Binding-site contacts:
Ligand atom N2 contacts residue ASN87 of chain 2.A at 2.9 Å (h-bond).
Ligand atom C5 contacts residue GLN235 of chain 2.A at 3.9 Å.
Ligand atom C7 contacts residue ASN87 of chain 2.A at 3.3 Å.
Ligand atom O6 contacts residue VAL310 of chain 2.A at 4.4 Å.
Ligand atom O5 contacts residue ASN236 of chain 2.A at 3.5 Å.
Ligand atom C8 contacts residue PHE85 of chain 2.A at 3.6 Å (hydrophobic).
Ligand atom C3 contacts residue ASN87 of chain 2.A at 3.8 Å.
Ligand atom C6 contacts residue GLN235 of chain 2.A at 3.5 Å.
Ligand atom C5 contacts residue ASN87 of chain 2.A at 3.7 Å.
Ligand atom C5 contacts residue ASN236 of chain 2.A at 3.5 Å.
Ligand atom C4 contacts residue ASN236 of chain 2.A at 4.0 Å.
Ligand atom C2 contacts residue ASN87 of chain 2.A at 2.5 Å.
Ligand atom C3 contacts residue ASN236 of chain 2.A at 3.8 Å.
Ligand atom C1 contacts residue ASN236 of chain 2.A at 3.3 Å.
Ligand atom N2 contacts residue ASN236 of chain 2.A at 3.1 Å (h-bond).
Ligand atom C1 contacts residue ASN87 of chain 2.A at 1.4 Å.
Ligand atom C4 contacts residue ASN87 of chain 2.A at 4.1 Å.
Ligand atom C8 contacts residue ASN87 of chain 2.A at 4.4 Å.
Ligand atom O7 contacts residue ASN87 of chain 2.A at 3.2 Å (h-bond).
Ligand atom C7 contacts residue ASN236 of chain 2.A at 4.0 Å.
Ligand atom C2 contacts residue ASN236 of chain 2.A at 3.7 Å.
Ligand atom O7 contacts residue GLU84 of chain 2.A at 3.9 Å.
Ligand atom C1 contacts residue GLN235 of chain 2.A at 4.5 Å.
Ligand atom C8 contacts residue GLU84 of chain 2.A at 3.4 Å.
Ligand atom C8 contacts residue ASN236 of chain 2.A at 3.9 Å.
Ligand atom O7 contacts residue PHE85 of chain 2.A at 4.2 Å.
Ligand atom O5 contacts residue GLN235 of chain 2.A at 3.4 Å (h-bond).
Ligand atom C7 contacts residue PHE85 of chain 2.A at 4.0 Å (hydrophobic).
Ligand atom O4 contacts residue ASN236 of chain 2.A at 3.9 Å.
Ligand atom C7 contacts residue GLU84 of chain 2.A at 4.0 Å.
Ligand atom O5 contacts residue ASN87 of chain 2.A at 2.4 Å (h-bond).

The protein below binds the small molecule below.
Small molecule (SMILES): CC(=O)N[C@@H]1[C@@H](O)[C@H](O)[C@@H](CO)O[C@H]1O

Sequence of chain 2.A:
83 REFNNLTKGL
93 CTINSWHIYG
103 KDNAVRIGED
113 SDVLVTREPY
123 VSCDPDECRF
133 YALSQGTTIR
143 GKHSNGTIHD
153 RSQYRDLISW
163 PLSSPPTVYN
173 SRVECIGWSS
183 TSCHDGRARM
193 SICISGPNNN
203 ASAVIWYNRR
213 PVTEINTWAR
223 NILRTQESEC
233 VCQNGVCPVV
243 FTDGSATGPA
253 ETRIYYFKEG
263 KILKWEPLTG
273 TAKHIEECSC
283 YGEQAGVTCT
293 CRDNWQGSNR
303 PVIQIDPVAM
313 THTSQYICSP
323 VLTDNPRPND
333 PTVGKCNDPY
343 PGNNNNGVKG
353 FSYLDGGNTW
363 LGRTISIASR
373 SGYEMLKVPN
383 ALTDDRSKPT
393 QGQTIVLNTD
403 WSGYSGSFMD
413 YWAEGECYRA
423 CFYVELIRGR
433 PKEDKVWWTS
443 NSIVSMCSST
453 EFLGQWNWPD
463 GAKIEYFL